Sequence of chain 1.A:
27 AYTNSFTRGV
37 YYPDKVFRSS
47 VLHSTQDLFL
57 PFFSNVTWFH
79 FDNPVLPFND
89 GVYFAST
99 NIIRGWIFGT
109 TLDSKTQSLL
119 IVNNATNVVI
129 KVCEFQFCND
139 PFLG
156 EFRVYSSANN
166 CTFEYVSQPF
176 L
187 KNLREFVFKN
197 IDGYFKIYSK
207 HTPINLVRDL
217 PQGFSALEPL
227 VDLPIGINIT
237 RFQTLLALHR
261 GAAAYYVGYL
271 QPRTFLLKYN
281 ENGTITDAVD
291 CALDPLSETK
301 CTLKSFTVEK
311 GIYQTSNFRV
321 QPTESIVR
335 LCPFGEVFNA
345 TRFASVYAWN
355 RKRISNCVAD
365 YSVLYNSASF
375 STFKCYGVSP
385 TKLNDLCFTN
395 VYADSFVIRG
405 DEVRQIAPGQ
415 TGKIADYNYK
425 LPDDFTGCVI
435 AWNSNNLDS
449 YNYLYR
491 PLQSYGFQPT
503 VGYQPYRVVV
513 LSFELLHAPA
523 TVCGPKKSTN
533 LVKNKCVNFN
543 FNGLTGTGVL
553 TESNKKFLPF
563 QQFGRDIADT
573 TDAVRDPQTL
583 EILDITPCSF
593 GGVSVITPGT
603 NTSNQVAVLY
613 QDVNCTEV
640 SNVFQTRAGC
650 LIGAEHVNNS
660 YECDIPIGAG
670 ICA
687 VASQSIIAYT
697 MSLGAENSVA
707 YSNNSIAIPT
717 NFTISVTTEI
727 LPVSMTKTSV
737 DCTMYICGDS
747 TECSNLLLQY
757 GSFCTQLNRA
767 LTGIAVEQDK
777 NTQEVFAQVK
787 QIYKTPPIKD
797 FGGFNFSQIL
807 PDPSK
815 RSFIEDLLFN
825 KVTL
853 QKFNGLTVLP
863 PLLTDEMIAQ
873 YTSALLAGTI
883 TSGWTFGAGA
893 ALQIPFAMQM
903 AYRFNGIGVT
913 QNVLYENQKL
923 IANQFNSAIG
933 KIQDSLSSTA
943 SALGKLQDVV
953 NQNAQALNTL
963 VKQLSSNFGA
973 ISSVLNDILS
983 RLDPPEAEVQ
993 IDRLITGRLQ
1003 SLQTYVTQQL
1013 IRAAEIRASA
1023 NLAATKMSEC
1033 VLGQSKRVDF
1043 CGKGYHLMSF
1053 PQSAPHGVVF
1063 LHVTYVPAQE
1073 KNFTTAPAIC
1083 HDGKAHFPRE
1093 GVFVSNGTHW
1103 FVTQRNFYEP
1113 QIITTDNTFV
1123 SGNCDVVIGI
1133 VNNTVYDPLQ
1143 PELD

The protein below binds the small molecule below.
Small molecule (SMILES): CC(=O)N[C@@H]1[C@@H](O)[C@H](O)[C@@H](CO)O[C@H]1O

Sequence of chain 1.B:
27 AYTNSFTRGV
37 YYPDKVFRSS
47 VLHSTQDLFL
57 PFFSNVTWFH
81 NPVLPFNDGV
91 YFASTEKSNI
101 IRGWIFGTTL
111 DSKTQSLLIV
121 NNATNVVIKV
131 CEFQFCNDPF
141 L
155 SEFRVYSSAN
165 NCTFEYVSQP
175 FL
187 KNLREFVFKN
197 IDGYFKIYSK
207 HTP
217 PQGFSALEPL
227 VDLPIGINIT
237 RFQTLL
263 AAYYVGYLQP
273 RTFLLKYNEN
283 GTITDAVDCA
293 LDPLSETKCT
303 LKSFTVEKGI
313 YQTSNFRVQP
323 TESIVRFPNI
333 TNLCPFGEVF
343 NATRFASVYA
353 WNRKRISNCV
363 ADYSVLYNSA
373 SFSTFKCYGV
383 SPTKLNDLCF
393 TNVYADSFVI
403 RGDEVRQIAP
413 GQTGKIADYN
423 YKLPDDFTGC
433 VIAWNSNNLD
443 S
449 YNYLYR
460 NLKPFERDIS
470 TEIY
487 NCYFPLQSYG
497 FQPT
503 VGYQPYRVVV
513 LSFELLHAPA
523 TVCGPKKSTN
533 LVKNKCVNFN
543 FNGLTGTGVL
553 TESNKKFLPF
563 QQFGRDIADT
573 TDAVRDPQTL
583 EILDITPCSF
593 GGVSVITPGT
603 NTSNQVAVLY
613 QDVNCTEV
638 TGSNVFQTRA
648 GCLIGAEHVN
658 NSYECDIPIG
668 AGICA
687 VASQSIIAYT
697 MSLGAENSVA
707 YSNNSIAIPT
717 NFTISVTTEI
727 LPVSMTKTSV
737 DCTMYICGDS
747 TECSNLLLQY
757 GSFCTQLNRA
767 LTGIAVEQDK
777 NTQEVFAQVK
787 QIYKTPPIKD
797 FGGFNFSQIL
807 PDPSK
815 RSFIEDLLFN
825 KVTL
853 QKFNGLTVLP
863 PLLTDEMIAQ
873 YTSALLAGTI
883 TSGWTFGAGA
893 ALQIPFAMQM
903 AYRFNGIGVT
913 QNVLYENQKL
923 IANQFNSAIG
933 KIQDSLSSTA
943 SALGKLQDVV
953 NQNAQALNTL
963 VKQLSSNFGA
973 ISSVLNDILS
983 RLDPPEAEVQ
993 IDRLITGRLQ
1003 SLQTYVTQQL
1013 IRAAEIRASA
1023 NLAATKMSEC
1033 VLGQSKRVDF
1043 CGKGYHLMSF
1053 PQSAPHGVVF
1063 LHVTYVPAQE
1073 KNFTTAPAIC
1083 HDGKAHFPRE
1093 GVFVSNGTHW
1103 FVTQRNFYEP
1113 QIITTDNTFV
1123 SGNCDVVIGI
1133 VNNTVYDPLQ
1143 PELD

Binding-site contacts:
Ligand atom N2 contacts residue LYS558 of chain 1.A at 3.5 Å (salt-bridge).
Ligand atom C5 contacts residue ASN282 of chain 1.B at 3.6 Å.
Ligand atom C4 contacts residue ASN282 of chain 1.B at 4.2 Å.
Ligand atom O5 contacts residue ASN282 of chain 1.B at 2.4 Å (h-bond).
Ligand atom C8 contacts residue LYS558 of chain 1.A at 3.3 Å.
Ligand atom C3 contacts residue ASN282 of chain 1.B at 3.8 Å.
Ligand atom C2 contacts residue ASN282 of chain 1.B at 2.5 Å.
Ligand atom C7 contacts residue LYS558 of chain 1.A at 3.4 Å.
Ligand atom O7 contacts residue ASN282 of chain 1.B at 4.1 Å.
Ligand atom O6 contacts residue GLU281 of chain 1.B at 4.2 Å.
Ligand atom C8 contacts residue ASN282 of chain 1.B at 3.3 Å.
Ligand atom C7 contacts residue ASN282 of chain 1.B at 3.2 Å.
Ligand atom O7 contacts residue LYS558 of chain 1.A at 4.0 Å.
Ligand atom C1 contacts residue ASN282 of chain 1.B at 1.4 Å.
Ligand atom O5 contacts residue GLU281 of chain 1.B at 4.5 Å.
Ligand atom N2 contacts residue ASN282 of chain 1.B at 2.9 Å (h-bond).